Sequence of chain 1.F:
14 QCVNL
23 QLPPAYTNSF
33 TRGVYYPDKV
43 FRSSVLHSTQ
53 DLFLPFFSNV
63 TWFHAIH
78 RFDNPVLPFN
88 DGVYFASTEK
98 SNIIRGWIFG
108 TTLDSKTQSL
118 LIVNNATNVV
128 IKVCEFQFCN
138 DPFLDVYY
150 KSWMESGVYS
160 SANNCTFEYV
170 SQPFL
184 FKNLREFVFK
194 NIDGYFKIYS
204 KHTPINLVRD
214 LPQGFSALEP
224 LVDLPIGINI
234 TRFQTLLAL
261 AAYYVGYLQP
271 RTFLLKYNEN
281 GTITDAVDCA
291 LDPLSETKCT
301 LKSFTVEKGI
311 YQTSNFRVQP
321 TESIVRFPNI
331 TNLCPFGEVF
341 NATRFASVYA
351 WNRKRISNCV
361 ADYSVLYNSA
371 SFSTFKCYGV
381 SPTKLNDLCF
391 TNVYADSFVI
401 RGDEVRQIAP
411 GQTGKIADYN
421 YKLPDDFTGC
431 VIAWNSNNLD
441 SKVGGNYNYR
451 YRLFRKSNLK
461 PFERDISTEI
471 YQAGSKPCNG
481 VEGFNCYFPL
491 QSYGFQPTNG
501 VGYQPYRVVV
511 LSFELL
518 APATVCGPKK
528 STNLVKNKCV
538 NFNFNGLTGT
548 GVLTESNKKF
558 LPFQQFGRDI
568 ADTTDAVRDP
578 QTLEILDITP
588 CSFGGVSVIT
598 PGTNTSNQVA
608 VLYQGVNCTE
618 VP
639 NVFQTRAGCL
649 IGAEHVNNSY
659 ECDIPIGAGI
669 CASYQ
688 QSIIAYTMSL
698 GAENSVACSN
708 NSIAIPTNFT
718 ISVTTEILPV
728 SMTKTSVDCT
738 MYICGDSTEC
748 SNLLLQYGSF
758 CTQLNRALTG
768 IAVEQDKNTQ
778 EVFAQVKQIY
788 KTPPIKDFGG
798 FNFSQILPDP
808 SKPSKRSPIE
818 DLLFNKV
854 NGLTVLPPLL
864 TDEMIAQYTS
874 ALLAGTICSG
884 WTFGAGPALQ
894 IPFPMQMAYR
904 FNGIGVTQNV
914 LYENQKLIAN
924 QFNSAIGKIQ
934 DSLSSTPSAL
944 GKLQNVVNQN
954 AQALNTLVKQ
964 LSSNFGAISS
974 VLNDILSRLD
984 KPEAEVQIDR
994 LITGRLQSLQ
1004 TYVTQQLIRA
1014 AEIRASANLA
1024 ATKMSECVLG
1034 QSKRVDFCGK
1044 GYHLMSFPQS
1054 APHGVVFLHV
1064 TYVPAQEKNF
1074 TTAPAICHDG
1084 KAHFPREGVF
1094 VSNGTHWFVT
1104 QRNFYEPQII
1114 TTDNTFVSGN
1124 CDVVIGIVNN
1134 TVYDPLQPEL

A small-molecule ligand and the protein it binds are described below.
Small molecule (SMILES): CC(=O)N[C@@H]1[C@@H](O)[C@H](O)[C@@H](CO)O[C@H]1O

Binding-site contacts:
Ligand atom O5 contacts residue GLN578 of chain 1.F at 3.7 Å.
Ligand atom C3 contacts residue ASN329 of chain 1.F at 3.8 Å.
Ligand atom C2 contacts residue ASN329 of chain 1.F at 2.5 Å.
Ligand atom C1 contacts residue GLN578 of chain 1.F at 4.5 Å.
Ligand atom O7 contacts residue ASN329 of chain 1.F at 3.5 Å (h-bond).
Ligand atom C5 contacts residue ASN329 of chain 1.F at 3.7 Å.
Ligand atom C4 contacts residue GLN578 of chain 1.F at 3.3 Å.
Ligand atom C6 contacts residue GLN578 of chain 1.F at 3.6 Å.
Ligand atom C8 contacts residue ASN329 of chain 1.F at 4.5 Å.
Ligand atom O4 contacts residue GLN578 of chain 1.F at 4.2 Å.
Ligand atom C5 contacts residue GLN578 of chain 1.F at 3.7 Å.
Ligand atom C4 contacts residue ASN329 of chain 1.F at 4.3 Å.
Ligand atom C2 contacts residue GLN578 of chain 1.F at 4.1 Å.
Ligand atom N2 contacts residue ASN329 of chain 1.F at 2.9 Å (h-bond).
Ligand atom O7 contacts residue GLN578 of chain 1.F at 3.8 Å.
Ligand atom C7 contacts residue ASN329 of chain 1.F at 3.4 Å.
Ligand atom C3 contacts residue GLN578 of chain 1.F at 4.2 Å.
Ligand atom O6 contacts residue PRO577 of chain 1.F at 4.3 Å.
Ligand atom C1 contacts residue ASN329 of chain 1.F at 1.5 Å.
Ligand atom O5 contacts residue ASN329 of chain 1.F at 2.4 Å (h-bond).